Sequence of chain 1.B:
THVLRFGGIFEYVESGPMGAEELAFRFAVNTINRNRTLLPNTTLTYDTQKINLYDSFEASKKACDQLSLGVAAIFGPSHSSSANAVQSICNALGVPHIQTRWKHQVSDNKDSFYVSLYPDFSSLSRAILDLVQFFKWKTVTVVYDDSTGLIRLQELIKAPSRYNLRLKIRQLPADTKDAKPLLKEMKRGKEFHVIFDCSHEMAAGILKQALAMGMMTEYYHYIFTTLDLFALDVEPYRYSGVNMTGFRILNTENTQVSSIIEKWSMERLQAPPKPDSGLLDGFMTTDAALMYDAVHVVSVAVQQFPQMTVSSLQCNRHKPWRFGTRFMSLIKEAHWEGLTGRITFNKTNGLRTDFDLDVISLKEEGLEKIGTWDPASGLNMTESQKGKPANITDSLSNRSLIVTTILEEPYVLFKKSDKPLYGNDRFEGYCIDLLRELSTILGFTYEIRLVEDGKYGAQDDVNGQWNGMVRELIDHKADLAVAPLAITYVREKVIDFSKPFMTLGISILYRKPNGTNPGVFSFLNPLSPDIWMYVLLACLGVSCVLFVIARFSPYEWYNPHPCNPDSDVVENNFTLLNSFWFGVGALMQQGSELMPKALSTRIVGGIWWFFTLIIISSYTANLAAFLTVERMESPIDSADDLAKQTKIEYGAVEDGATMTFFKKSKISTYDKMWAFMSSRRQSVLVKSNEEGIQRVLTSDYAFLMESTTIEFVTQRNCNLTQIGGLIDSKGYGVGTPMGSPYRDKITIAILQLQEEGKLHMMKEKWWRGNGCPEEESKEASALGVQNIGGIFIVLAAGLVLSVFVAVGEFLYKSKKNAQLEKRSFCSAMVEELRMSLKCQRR

A small-molecule ligand and the protein it binds are described below.
Small molecule (SMILES): CC(=O)N[C@@H]1[C@@H](O)[C@H](O)[C@@H](CO)O[C@H]1O

Binding-site contacts:
Ligand atom O7 contacts residue ASN546 of chain 1.B at 4.4 Å.
Ligand atom C5 contacts residue ARG543 of chain 1.B at 3.9 Å.
Ligand atom C7 contacts residue ASP732 of chain 1.B at 3.4 Å.
Ligand atom N2 contacts residue ASP732 of chain 1.B at 3.1 Å (salt-bridge).
Ligand atom O7 contacts residue ASP732 of chain 1.B at 3.0 Å (salt-bridge).
Ligand atom N2 contacts residue ASN546 of chain 1.B at 2.8 Å (h-bond).
Ligand atom C3 contacts residue ASN546 of chain 1.B at 3.8 Å.
Ligand atom O6 contacts residue ARG543 of chain 1.B at 4.1 Å.
Ligand atom N2 contacts residue PRO545 of chain 1.B at 4.3 Å.
Ligand atom C4 contacts residue THR730 of chain 1.B at 3.9 Å.
Ligand atom C2 contacts residue ASP732 of chain 1.B at 4.2 Å.
Ligand atom O3 contacts residue SER731 of chain 1.B at 3.7 Å.
Ligand atom O3 contacts residue THR730 of chain 1.B at 4.4 Å.
Ligand atom C6 contacts residue ARG543 of chain 1.B at 4.0 Å.
Ligand atom C7 contacts residue ASN546 of chain 1.B at 3.6 Å.
Ligand atom O4 contacts residue THR730 of chain 1.B at 2.6 Å (h-bond).
Ligand atom C3 contacts residue ASP732 of chain 1.B at 4.3 Å.
Ligand atom O6 contacts residue ASN546 of chain 1.B at 3.8 Å.
Ligand atom C8 contacts residue ASN546 of chain 1.B at 4.1 Å.
Ligand atom O3 contacts residue ASP732 of chain 1.B at 3.7 Å.
Ligand atom O4 contacts residue LEU729 of chain 1.B at 3.5 Å (h-bond).
Ligand atom C1 contacts residue PRO545 of chain 1.B at 3.8 Å (hydrophobic).
Ligand atom O5 contacts residue ARG543 of chain 1.B at 4.5 Å.
Ligand atom O4 contacts residue SER731 of chain 1.B at 3.4 Å (h-bond).
Ligand atom C1 contacts residue ASN546 of chain 1.B at 1.4 Å.
Ligand atom C2 contacts residue ASN546 of chain 1.B at 2.5 Å.
Ligand atom C4 contacts residue ASN546 of chain 1.B at 4.3 Å.
Ligand atom O5 contacts residue ASN546 of chain 1.B at 2.5 Å (h-bond).
Ligand atom C3 contacts residue SER731 of chain 1.B at 3.9 Å.
Ligand atom C4 contacts residue SER731 of chain 1.B at 4.3 Å.
Ligand atom C5 contacts residue ASN546 of chain 1.B at 3.7 Å.